Sequence of chain 36.C:
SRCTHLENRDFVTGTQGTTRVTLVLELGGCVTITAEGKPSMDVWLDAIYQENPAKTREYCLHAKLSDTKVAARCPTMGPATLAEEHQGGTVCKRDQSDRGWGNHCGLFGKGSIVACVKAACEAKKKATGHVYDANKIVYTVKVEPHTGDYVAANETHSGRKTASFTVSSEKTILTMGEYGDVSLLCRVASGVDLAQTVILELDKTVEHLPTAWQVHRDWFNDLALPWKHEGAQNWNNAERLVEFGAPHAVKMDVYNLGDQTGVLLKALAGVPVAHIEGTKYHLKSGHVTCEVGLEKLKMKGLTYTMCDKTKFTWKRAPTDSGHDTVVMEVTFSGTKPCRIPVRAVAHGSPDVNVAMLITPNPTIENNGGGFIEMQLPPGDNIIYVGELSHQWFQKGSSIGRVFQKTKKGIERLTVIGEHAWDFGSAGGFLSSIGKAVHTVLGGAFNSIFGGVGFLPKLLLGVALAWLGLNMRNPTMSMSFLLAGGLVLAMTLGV

Binding-site contacts:
Ligand atom O7 contacts residue ASN154 of chain 36.C at 3.2 Å (h-bond).
Ligand atom C5 contacts residue HIS104 of chain 43.C at 3.1 Å.
Ligand atom O5 contacts residue ASN154 of chain 36.C at 2.4 Å (h-bond).
Ligand atom O5 contacts residue HIS104 of chain 43.C at 4.0 Å.
Ligand atom C6 contacts residue ASN154 of chain 36.C at 3.8 Å.
Ligand atom C2 contacts residue ASN154 of chain 36.C at 2.4 Å.
Ligand atom C1 contacts residue ASN154 of chain 36.C at 1.4 Å.
Ligand atom C1 contacts residue HIS104 of chain 43.C at 3.6 Å.
Ligand atom C4 contacts residue ASN154 of chain 36.C at 4.3 Å.
Ligand atom C6 contacts residue HIS104 of chain 43.C at 3.3 Å.
Ligand atom O7 contacts residue GLU155 of chain 36.C at 3.8 Å.
Ligand atom O5 contacts residue HIS104 of chain 43.C at 2.9 Å.
Ligand atom N2 contacts residue ASN154 of chain 36.C at 2.8 Å (h-bond).
Ligand atom O6 contacts residue HIS104 of chain 43.C at 4.4 Å.
Ligand atom C1 contacts residue HIS104 of chain 43.C at 4.3 Å.
Ligand atom C5 contacts residue ASN154 of chain 36.C at 3.7 Å.
Ligand atom C7 contacts residue ASN154 of chain 36.C at 3.4 Å.
Ligand atom C8 contacts residue GLU155 of chain 36.C at 3.6 Å.
Ligand atom C8 contacts residue HIS104 of chain 43.C at 3.9 Å.
Ligand atom C5 contacts residue ASN154 of chain 36.C at 4.3 Å.
Ligand atom C8 contacts residue ASN154 of chain 36.C at 3.6 Å.
Ligand atom C3 contacts residue ASN154 of chain 36.C at 3.8 Å.
Ligand atom C7 contacts residue GLU155 of chain 36.C at 4.2 Å.

A protein and the small-molecule ligand that binds it are described below.
Small molecule (SMILES): CC(=O)N[C@H]1[C@H](O[C@H]2[C@H](O)[C@@H](NC(C)=O)CO[C@@H]2CO[C@@H]2O[C@@H](C)[C@@H](O)[C@@H](O)[C@@H]2O)O[C@H](CO)[C@@H](O)[C@@H]1O

Sequence of chain 43.C:
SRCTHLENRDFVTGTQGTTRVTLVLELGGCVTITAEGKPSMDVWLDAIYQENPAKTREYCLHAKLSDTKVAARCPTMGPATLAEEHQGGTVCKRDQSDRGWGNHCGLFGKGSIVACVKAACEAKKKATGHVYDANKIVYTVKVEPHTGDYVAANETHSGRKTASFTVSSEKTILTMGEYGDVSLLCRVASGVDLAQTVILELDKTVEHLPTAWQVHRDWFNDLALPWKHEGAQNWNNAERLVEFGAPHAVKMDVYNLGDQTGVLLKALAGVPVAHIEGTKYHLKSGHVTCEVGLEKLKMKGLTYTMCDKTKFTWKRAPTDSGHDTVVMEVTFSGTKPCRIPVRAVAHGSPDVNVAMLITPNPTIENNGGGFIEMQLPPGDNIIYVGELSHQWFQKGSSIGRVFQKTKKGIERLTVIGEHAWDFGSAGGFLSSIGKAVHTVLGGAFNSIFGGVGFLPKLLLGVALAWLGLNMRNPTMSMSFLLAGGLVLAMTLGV